Binding-site contacts:
Ligand atom CAD contacts residue ARG661 of chain 1.B at 4.3 Å.
Ligand atom CBB contacts residue LEU193 of chain 1.B at 4.4 Å (hydrophobic).
Ligand atom CAE contacts residue LEU658 of chain 1.B at 3.5 Å (hydrophobic).
Ligand atom CAC contacts residue LEU193 of chain 1.B at 3.6 Å (hydrophobic).

This small molecule binds to this protein.
Small molecule (SMILES): CC(C)CCC[C@@H](C)[C@H]1CC[C@H]2[C@@H]3CC=C4C[C@@H](OC(=O)CCC(=O)O)CC[C@]4(C)[C@H]3CC[C@]12C

Sequence of chain 1.B:
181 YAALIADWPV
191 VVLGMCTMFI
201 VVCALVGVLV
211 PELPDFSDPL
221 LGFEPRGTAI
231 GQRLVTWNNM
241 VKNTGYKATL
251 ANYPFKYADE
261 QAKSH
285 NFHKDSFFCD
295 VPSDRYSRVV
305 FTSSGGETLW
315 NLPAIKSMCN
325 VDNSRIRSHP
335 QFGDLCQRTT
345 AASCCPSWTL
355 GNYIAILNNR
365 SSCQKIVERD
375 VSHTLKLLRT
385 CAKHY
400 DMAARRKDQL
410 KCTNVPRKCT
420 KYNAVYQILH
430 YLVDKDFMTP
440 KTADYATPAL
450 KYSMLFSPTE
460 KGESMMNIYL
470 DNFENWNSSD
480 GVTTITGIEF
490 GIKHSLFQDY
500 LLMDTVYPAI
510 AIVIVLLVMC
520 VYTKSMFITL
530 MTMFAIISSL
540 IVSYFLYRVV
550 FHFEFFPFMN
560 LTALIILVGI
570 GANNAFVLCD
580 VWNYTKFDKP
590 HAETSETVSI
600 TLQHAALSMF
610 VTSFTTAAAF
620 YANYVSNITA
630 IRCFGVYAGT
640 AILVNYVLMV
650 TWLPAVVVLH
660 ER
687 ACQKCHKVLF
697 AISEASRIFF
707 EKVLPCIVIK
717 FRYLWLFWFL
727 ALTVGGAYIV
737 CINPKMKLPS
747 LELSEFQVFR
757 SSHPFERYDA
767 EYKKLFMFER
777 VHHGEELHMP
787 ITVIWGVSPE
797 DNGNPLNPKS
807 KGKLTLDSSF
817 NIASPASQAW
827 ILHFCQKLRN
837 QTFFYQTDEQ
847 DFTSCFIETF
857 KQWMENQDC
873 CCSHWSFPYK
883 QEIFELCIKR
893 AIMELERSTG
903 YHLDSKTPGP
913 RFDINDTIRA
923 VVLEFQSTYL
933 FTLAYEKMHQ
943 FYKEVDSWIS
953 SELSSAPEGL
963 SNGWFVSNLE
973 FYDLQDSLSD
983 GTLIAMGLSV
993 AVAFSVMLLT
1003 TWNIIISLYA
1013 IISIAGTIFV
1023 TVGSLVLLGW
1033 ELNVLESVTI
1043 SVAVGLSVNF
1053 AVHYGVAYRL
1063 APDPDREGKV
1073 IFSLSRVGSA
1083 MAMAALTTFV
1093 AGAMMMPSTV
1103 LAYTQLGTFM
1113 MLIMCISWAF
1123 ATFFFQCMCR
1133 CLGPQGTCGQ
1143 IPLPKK